Sequence of chain 1.A:
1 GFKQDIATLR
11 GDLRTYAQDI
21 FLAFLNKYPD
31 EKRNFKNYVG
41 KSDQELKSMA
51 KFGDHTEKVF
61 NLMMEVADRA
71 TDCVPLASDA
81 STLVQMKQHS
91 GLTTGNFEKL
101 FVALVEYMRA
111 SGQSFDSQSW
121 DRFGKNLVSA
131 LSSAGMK

A protein and the small-molecule ligand that binds it are described below.
Small molecule (SMILES): O=[N+]([O-])c1ccc(O)cc1

Binding-site contacts:
Ligand atom C4 contacts residue TYR38 of chain 1.A at 4.4 Å (hydrophobic).
Ligand atom N1 contacts residue LEU100 of chain 1.A at 4.4 Å.
Ligand atom C5 contacts residue VAL59 of chain 1.A at 3.7 Å (hydrophobic).
Ligand atom O2 contacts residue PHE60 of chain 1.A at 3.6 Å.
Ligand atom OH contacts residue HIS55 of chain 1.A at 3.1 Å.
Ligand atom O3 contacts residue VAL59 of chain 1.A at 4.2 Å.
Ligand atom C3 contacts residue PHE21 of chain 1.A at 3.6 Å (hydrophobic).
Ligand atom C6 contacts residue HEM1 of chain 1.C at 3.7 Å.
Ligand atom C2 contacts residue VAL59 of chain 1.A at 3.7 Å (hydrophobic).
Ligand atom C3 contacts residue HIS55 of chain 1.A at 4.1 Å.
Ligand atom C1 contacts residue PHE21 of chain 1.A at 3.4 Å (hydrophobic).
Ligand atom C4 contacts residue VAL59 of chain 1.A at 3.9 Å (hydrophobic).
Ligand atom C4 contacts residue HEM1 of chain 1.C at 3.4 Å.
Ligand atom O2 contacts residue VAL59 of chain 1.A at 3.8 Å.
Ligand atom OH contacts residue THR56 of chain 1.A at 4.3 Å.
Ligand atom C5 contacts residue HEM1 of chain 1.C at 3.4 Å.
Ligand atom OH contacts residue TYR38 of chain 1.A at 3.4 Å (h-bond).
Ligand atom OH contacts residue HEM1 of chain 1.C at 2.7 Å (h-bond).
Ligand atom C4 contacts residue PHE35 of chain 1.A at 3.8 Å (hydrophobic).
Ligand atom O3 contacts residue HEM1 of chain 1.C at 3.0 Å.
Ligand atom O3 contacts residue PHE21 of chain 1.A at 4.1 Å.
Ligand atom C6 contacts residue VAL59 of chain 1.A at 3.6 Å (hydrophobic).
Ligand atom C2 contacts residue THR56 of chain 1.A at 4.0 Å.
Ligand atom C5 contacts residue PHE35 of chain 1.A at 3.2 Å (hydrophobic).
Ligand atom N1 contacts residue PHE21 of chain 1.A at 3.5 Å.
Ligand atom C4 contacts residue PHE21 of chain 1.A at 4.2 Å (hydrophobic).
Ligand atom N1 contacts residue HEM1 of chain 1.C at 4.2 Å.
Ligand atom C2 contacts residue PHE21 of chain 1.A at 3.3 Å (hydrophobic).
Ligand atom C1 contacts residue VAL59 of chain 1.A at 3.6 Å (hydrophobic).
Ligand atom C4 contacts residue HIS55 of chain 1.A at 4.1 Å.
Ligand atom O2 contacts residue LEU100 of chain 1.A at 3.9 Å.
Ligand atom C3 contacts residue THR56 of chain 1.A at 3.5 Å.
Ligand atom C6 contacts residue PHE21 of chain 1.A at 4.1 Å (hydrophobic).
Ligand atom O3 contacts residue LEU100 of chain 1.A at 4.0 Å.
Ligand atom C3 contacts residue VAL59 of chain 1.A at 3.9 Å (hydrophobic).
Ligand atom C6 contacts residue PHE35 of chain 1.A at 3.5 Å (hydrophobic).
Ligand atom OH contacts residue PHE35 of chain 1.A at 4.3 Å.
Ligand atom C1 contacts residue PHE35 of chain 1.A at 4.2 Å (hydrophobic).
Ligand atom N1 contacts residue VAL59 of chain 1.A at 3.8 Å.
Ligand atom O2 contacts residue PHE21 of chain 1.A at 3.0 Å.